Binding-site contacts:
Ligand atom C2A contacts residue PHE182 of chain 39.A at 4.1 Å (hydrophobic).
Ligand atom C5A contacts residue LEU127 of chain 39.A at 3.8 Å (hydrophobic).
Ligand atom N3A contacts residue PHE182 of chain 39.A at 4.1 Å.
Ligand atom C3B contacts residue TYR147 of chain 39.A at 3.3 Å (hydrophobic).
Ligand atom N2 contacts residue MET217 of chain 39.A at 3.1 Å (h-bond).
Ligand atom N3A contacts residue TYR147 of chain 39.A at 4.1 Å.
Ligand atom C3 contacts residue MET217 of chain 39.A at 4.2 Å (hydrophobic).
Ligand atom C3B contacts residue ILE125 of chain 39.A at 4.3 Å (hydrophobic).
Ligand atom C2A contacts residue ILE220 of chain 39.A at 4.1 Å (hydrophobic).
Ligand atom C2B contacts residue ILE184 of chain 39.A at 4.1 Å (hydrophobic).
Ligand atom O1A contacts residue LEU127 of chain 39.A at 4.1 Å.
Ligand atom C5 contacts residue MET217 of chain 39.A at 3.8 Å (hydrophobic).
Ligand atom C6B contacts residue ILE125 of chain 39.A at 3.3 Å (hydrophobic).
Ligand atom O1A contacts residue ILE239 of chain 39.A at 4.3 Å.
Ligand atom C4A contacts residue MET146 of chain 39.A at 4.0 Å (hydrophobic).
Ligand atom CL1 contacts residue ILE125 of chain 39.A at 3.7 Å.
Ligand atom C1B contacts residue ILE125 of chain 39.A at 3.6 Å (hydrophobic).
Ligand atom C2B contacts residue TYR147 of chain 39.A at 3.4 Å (hydrophobic).
Ligand atom C3C contacts residue ILE101 of chain 39.A at 3.8 Å (hydrophobic).
Ligand atom CL2 contacts residue TYR147 of chain 39.A at 2.4 Å.
Ligand atom C31 contacts residue LEU103 of chain 39.A at 4.1 Å (hydrophobic).
Ligand atom CL1 contacts residue ILE239 of chain 39.A at 4.0 Å.
Ligand atom C4A contacts residue TYR145 of chain 39.A at 3.7 Å (hydrophobic).
Ligand atom C31 contacts residue MET195 of chain 39.A at 3.9 Å (hydrophobic).
Ligand atom N3A contacts residue ILE220 of chain 39.A at 4.3 Å.
Ligand atom O1 contacts residue MET217 of chain 39.A at 2.7 Å (h-bond).
Ligand atom C2B contacts residue ILE125 of chain 39.A at 4.1 Å (hydrophobic).
Ligand atom CL2 contacts residue LEU187 of chain 39.A at 3.9 Å.
Ligand atom C5B contacts residue ILE125 of chain 39.A at 3.5 Å (hydrophobic).
Ligand atom N2 contacts residue ASN215 of chain 39.A at 4.0 Å.
Ligand atom C2C contacts residue MET217 of chain 39.A at 3.9 Å (hydrophobic).
Ligand atom C4B contacts residue ILE125 of chain 39.A at 4.0 Å (hydrophobic).
Ligand atom C4 contacts residue LEU103 of chain 39.A at 3.6 Å (hydrophobic).
Ligand atom C3 contacts residue LEU103 of chain 39.A at 4.3 Å (hydrophobic).
Ligand atom C2C contacts residue ILE101 of chain 39.A at 4.2 Å (hydrophobic).
Ligand atom C4B contacts residue ILE220 of chain 39.A at 4.2 Å (hydrophobic).
Ligand atom O1B contacts residue ILE125 of chain 39.A at 4.1 Å.
Ligand atom C5B contacts residue ILE220 of chain 39.A at 4.3 Å (hydrophobic).
Ligand atom C5A contacts residue TYR145 of chain 39.A at 3.7 Å (hydrophobic).
Ligand atom CL2 contacts residue ILE184 of chain 39.A at 4.2 Å.

Sequence of chain 39.A:
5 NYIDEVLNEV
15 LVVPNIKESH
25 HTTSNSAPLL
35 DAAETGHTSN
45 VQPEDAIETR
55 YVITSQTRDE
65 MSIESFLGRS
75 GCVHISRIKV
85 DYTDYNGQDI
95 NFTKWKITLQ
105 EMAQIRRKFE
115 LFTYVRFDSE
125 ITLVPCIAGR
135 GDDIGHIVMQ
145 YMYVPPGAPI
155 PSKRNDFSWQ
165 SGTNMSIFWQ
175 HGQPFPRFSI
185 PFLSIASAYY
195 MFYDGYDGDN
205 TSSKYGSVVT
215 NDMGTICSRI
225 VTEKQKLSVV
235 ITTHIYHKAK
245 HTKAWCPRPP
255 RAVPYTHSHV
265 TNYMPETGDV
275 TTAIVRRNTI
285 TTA

A protein and the small-molecule ligand that binds it are described below.
Small molecule (SMILES): Cc1cc(CCCOc2c(Cl)cc(C3=NCCO3)cc2Cl)on1